Sequence of chain 1.A:
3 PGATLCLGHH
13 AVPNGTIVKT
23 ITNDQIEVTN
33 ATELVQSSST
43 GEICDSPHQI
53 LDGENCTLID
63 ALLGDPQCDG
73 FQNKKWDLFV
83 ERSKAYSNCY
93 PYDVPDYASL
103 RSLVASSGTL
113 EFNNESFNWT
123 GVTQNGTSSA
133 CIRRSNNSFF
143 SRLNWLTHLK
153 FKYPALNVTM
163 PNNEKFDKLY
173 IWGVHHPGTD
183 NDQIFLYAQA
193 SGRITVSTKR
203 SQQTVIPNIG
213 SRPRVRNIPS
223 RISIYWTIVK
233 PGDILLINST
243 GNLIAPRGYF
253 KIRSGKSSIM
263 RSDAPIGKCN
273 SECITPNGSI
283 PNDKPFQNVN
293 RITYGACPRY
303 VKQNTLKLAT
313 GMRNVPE

This small molecule binds to this protein.
Small molecule (SMILES): CC(=O)N[C@@H]1[C@@H](O)[C@H](O)[C@@H](CO)O[C@H]1O

Binding-site contacts:
Ligand atom C2 contacts residue ASN16 of chain 1.A at 2.4 Å.
Ligand atom C7 contacts residue THR18 of chain 1.A at 4.5 Å.
Ligand atom C4 contacts residue ASN16 of chain 1.A at 4.2 Å.
Ligand atom O5 contacts residue ASN16 of chain 1.A at 2.4 Å (h-bond).
Ligand atom C8 contacts residue THR18 of chain 1.A at 3.4 Å.
Ligand atom C8 contacts residue ASN16 of chain 1.A at 3.4 Å.
Ligand atom N2 contacts residue ASN16 of chain 1.A at 3.0 Å (h-bond).
Ligand atom C5 contacts residue ASN16 of chain 1.A at 3.7 Å.
Ligand atom C8 contacts residue THR31 of chain 1.A at 3.4 Å.
Ligand atom C1 contacts residue ASN16 of chain 1.A at 1.4 Å.
Ligand atom C3 contacts residue ASN16 of chain 1.A at 3.8 Å.
Ligand atom C7 contacts residue ASN16 of chain 1.A at 3.3 Å.
Ligand atom C8 contacts residue ASN32 of chain 1.A at 3.8 Å.
Ligand atom O7 contacts residue ASN16 of chain 1.A at 3.2 Å (h-bond).